Binding-site contacts:
Ligand atom CAS contacts residue TYR170 of chain 1.E at 3.6 Å (hydrophobic).
Ligand atom CBC contacts residue GLN200 of chain 1.E at 3.5 Å.
Ligand atom CBD contacts residue ASP199 of chain 1.E at 3.9 Å.
Ligand atom CAU contacts residue TYR170 of chain 1.E at 3.8 Å (hydrophobic).
Ligand atom CBH contacts residue HIS281 of chain 1.E at 3.6 Å.
Ligand atom OAQ contacts residue LYS150 of chain 1.E at 2.9 Å (salt-bridge).
Ligand atom OBA contacts residue TYR170 of chain 1.E at 3.8 Å.
Ligand atom OAB contacts residue SER173 of chain 1.E at 3.3 Å (h-bond).
Ligand atom OAI contacts residue HIS281 of chain 1.E at 3.6 Å (h-bond).
Ligand atom OAY contacts residue ARG277 of chain 1.E at 3.6 Å.
Ligand atom OAP contacts residue ARG277 of chain 1.E at 2.8 Å (salt-bridge).
Ligand atom CAS contacts residue ARG280 of chain 1.E at 3.1 Å.
Ligand atom OAH contacts residue HIS281 of chain 1.E at 3.4 Å (h-bond).
Ligand atom OAK contacts residue GLN200 of chain 1.E at 3.1 Å (h-bond).
Ligand atom OAA contacts residue TYR170 of chain 1.E at 3.2 Å (h-bond).
Ligand atom OAB contacts residue LEU172 of chain 1.E at 3.7 Å.
Ligand atom OAX contacts residue ARG280 of chain 1.E at 3.0 Å (salt-bridge).
Ligand atom OAO contacts residue ARG280 of chain 1.E at 3.2 Å (salt-bridge).
Ligand atom OAP contacts residue LEU172 of chain 1.E at 2.9 Å (h-bond).
Ligand atom OAO contacts residue THR276 of chain 1.E at 3.4 Å.
Ligand atom OAK contacts residue ASP199 of chain 1.E at 2.9 Å (salt-bridge).
Ligand atom OAJ contacts residue TYR170 of chain 1.E at 3.0 Å (h-bond).
Ligand atom PBL contacts residue THR320 of chain 1.E at 3.9 Å.
Ligand atom OAL contacts residue ALA151 of chain 1.E at 3.4 Å.
Ligand atom OAQ contacts residue PRO149 of chain 1.E at 3.7 Å.
Ligand atom OAH contacts residue TYR170 of chain 1.E at 3.8 Å.
Ligand atom OBB contacts residue PRO149 of chain 1.E at 3.6 Å.
Ligand atom OAJ contacts residue HIS281 of chain 1.E at 3.7 Å.
Ligand atom CAT contacts residue ASP199 of chain 1.E at 3.6 Å.
Ligand atom CAV contacts residue ARG277 of chain 1.E at 3.5 Å.
Ligand atom OAO contacts residue THR320 of chain 1.E at 2.4 Å (h-bond).
Ligand atom OAA contacts residue LYS273 of chain 1.E at 3.1 Å (salt-bridge).
Ligand atom CAW contacts residue HIS281 of chain 1.E at 3.6 Å.
Ligand atom PBL contacts residue TYR170 of chain 1.E at 3.9 Å.
Ligand atom OAQ contacts residue ALA151 of chain 1.E at 3.1 Å (h-bond).
Ligand atom PBL contacts residue ARG280 of chain 1.E at 3.8 Å.
Ligand atom OAK contacts residue ALA197 of chain 1.E at 3.8 Å.
Ligand atom OAF contacts residue ASP199 of chain 1.E at 3.3 Å (salt-bridge).
Ligand atom OAP contacts residue ALA171 of chain 1.E at 3.9 Å.
Ligand atom OAC contacts residue LYS150 of chain 1.E at 3.3 Å.

Sequence of chain 1.E:
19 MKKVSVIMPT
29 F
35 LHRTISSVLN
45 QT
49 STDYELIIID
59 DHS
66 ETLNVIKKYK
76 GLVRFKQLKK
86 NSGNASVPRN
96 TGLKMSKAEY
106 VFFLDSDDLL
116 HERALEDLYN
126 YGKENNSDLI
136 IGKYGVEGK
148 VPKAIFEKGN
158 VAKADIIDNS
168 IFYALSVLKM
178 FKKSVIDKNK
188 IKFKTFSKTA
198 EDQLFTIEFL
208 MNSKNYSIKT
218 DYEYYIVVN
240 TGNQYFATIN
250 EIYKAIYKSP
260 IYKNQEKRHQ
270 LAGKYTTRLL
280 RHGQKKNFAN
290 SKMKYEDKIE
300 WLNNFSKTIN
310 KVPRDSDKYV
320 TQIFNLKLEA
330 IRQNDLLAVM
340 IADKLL

A small-molecule ligand and the protein it binds are described below.
Small molecule (SMILES): O=P(O)(O)OC[C@H](O)[C@H](O)[C@H](O)COP(=O)(O)OC[C@H](O)[C@H](O)[C@H](O)COP(=O)(O)OC[C@@H](O)[C@@H](O)[C@@H](O)CO